Sequence of chain 1.E:
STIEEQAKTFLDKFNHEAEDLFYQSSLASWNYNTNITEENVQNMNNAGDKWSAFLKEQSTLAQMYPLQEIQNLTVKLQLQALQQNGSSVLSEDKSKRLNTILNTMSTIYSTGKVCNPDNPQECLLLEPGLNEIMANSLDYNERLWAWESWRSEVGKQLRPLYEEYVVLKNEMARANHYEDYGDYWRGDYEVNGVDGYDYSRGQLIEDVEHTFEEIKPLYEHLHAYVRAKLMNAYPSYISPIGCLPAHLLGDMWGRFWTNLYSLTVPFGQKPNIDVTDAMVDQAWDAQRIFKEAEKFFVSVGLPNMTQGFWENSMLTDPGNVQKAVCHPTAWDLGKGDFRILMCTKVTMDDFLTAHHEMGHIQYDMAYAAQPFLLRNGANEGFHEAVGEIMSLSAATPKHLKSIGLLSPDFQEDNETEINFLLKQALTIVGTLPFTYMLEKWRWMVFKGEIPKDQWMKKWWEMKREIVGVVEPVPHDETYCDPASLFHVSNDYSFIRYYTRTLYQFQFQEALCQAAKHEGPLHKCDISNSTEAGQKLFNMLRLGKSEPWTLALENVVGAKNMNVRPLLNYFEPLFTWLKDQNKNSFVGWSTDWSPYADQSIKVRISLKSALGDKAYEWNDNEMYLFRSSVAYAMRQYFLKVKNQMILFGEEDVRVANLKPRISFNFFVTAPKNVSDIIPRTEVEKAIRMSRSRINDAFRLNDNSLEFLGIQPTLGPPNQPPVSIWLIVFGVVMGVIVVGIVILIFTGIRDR

Binding-site contacts:
Ligand atom C7 contacts residue ASN99 of chain 1.E at 4.1 Å.
Ligand atom O6 contacts residue ASN99 of chain 1.E at 3.7 Å.
Ligand atom C8 contacts residue LYS35 of chain 1.E at 3.4 Å.
Ligand atom C3 contacts residue ASN99 of chain 1.E at 3.8 Å.
Ligand atom C2 contacts residue ASN99 of chain 1.E at 2.5 Å.
Ligand atom C4 contacts residue ASN99 of chain 1.E at 4.3 Å.
Ligand atom O5 contacts residue ASN99 of chain 1.E at 2.4 Å (h-bond).
Ligand atom C1 contacts residue ASN99 of chain 1.E at 1.4 Å.
Ligand atom C5 contacts residue ASN99 of chain 1.E at 3.6 Å.
Ligand atom C6 contacts residue ASN99 of chain 1.E at 4.4 Å.
Ligand atom N2 contacts residue ASN99 of chain 1.E at 2.9 Å (h-bond).
Ligand atom C7 contacts residue VAL102 of chain 1.E at 4.4 Å (hydrophobic).
Ligand atom C8 contacts residue VAL102 of chain 1.E at 4.0 Å (hydrophobic).

A protein and the small-molecule ligand that binds it are described below.
Small molecule (SMILES): CC(=O)N[C@H]1[C@H](O[C@H]2[C@H](O)[C@@H](NC(C)=O)CO[C@@H]2CO)O[C@H](CO)[C@@H](O)[C@@H]1O